Sequence of chain 1.C:
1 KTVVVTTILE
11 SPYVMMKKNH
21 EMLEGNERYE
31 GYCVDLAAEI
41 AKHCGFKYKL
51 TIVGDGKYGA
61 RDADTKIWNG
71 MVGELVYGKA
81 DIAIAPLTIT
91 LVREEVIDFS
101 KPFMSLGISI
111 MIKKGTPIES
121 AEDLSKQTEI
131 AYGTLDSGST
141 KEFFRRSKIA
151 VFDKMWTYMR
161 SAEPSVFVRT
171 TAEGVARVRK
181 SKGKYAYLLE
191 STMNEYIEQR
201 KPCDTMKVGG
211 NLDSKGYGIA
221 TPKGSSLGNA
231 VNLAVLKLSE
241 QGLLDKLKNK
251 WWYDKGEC

Sequence of chain 2.C:
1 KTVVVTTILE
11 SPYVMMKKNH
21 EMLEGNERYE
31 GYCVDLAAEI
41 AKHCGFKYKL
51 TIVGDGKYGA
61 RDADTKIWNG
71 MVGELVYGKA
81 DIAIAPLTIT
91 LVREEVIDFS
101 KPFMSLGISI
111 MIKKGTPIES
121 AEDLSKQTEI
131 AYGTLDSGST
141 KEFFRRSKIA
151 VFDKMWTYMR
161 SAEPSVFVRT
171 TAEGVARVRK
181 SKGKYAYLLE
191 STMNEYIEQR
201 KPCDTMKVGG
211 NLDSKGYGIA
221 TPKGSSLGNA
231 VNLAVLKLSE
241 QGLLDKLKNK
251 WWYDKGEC

A small-molecule ligand and the protein it binds are described below.
Small molecule (SMILES): NS(=O)(=O)c1cc2c(cc1C(F)(F)F)NCNS2(=O)=O

Binding-site contacts:
Ligand atom C07 contacts residue GLY216 of chain 2.C at 3.9 Å.
Ligand atom N01 contacts residue LYS215 of chain 2.C at 3.3 Å (salt-bridge).
Ligand atom F14 contacts residue PHE103 of chain 1.C at 3.5 Å.
Ligand atom C09 contacts residue SER239 of chain 1.C at 3.8 Å.
Ligand atom O20 contacts residue PRO102 of chain 2.C at 3.6 Å.
Ligand atom O19 contacts residue GLY216 of chain 2.C at 2.8 Å (h-bond).
Ligand atom C16 contacts residue SER239 of chain 1.C at 3.8 Å.
Ligand atom O20 contacts residue ILE89 of chain 2.C at 3.4 Å.
Ligand atom O04 contacts residue MET104 of chain 1.C at 3.6 Å.
Ligand atom C05 contacts residue HFZ1 of chain 2.M at 3.2 Å.
Ligand atom C06 contacts residue LYS215 of chain 2.C at 3.6 Å.
Ligand atom F12 contacts residue PHE103 of chain 1.C at 3.8 Å.
Ligand atom C09 contacts residue SER214 of chain 2.C at 3.4 Å.
Ligand atom C07 contacts residue LYS215 of chain 2.C at 3.8 Å.
Ligand atom F13 contacts residue SER214 of chain 2.C at 3.2 Å.
Ligand atom N17 contacts residue ILE89 of chain 2.C at 3.5 Å.
Ligand atom O20 contacts residue PRO102 of chain 1.C at 3.5 Å.
Ligand atom O03 contacts residue HFZ1 of chain 2.M at 0.7 Å (h-bond).
Ligand atom O04 contacts residue SER105 of chain 1.C at 2.8 Å.
Ligand atom C06 contacts residue GLY216 of chain 2.C at 3.6 Å.
Ligand atom O04 contacts residue HFZ1 of chain 2.M at 2.5 Å (h-bond).
Ligand atom O19 contacts residue LYS215 of chain 2.C at 3.8 Å.
Ligand atom O19 contacts residue ILE89 of chain 2.C at 3.2 Å.
Ligand atom S02 contacts residue HFZ1 of chain 2.M at 1.9 Å (h-bond).
Ligand atom N15 contacts residue SER239 of chain 1.C at 2.8 Å (h-bond).
Ligand atom N17 contacts residue LEU236 of chain 1.C at 3.0 Å.
Ligand atom F14 contacts residue MET104 of chain 1.C at 3.0 Å.
Ligand atom C10 contacts residue SER214 of chain 2.C at 3.7 Å.
Ligand atom O20 contacts residue LYS101 of chain 1.C at 3.6 Å.
Ligand atom F13 contacts residue SER105 of chain 1.C at 3.8 Å.
Ligand atom C08 contacts residue SER239 of chain 1.C at 3.7 Å.
Ligand atom C06 contacts residue HFZ1 of chain 2.M at 3.6 Å.
Ligand atom N01 contacts residue SER105 of chain 2.C at 3.0 Å (h-bond).
Ligand atom C16 contacts residue LEU236 of chain 1.C at 2.9 Å (hydrophobic).
Ligand atom N01 contacts residue HFZ1 of chain 2.M at 3.1 Å (h-bond).
Ligand atom F12 contacts residue SER214 of chain 2.C at 3.8 Å.
Ligand atom F14 contacts residue SER105 of chain 1.C at 2.9 Å.
Ligand atom S18 contacts residue ILE89 of chain 2.C at 3.9 Å.
Ligand atom C09 contacts residue PRO102 of chain 1.C at 3.5 Å (hydrophobic).
Ligand atom C08 contacts residue PRO102 of chain 1.C at 3.5 Å (hydrophobic).